Sequence of chain 1.A:
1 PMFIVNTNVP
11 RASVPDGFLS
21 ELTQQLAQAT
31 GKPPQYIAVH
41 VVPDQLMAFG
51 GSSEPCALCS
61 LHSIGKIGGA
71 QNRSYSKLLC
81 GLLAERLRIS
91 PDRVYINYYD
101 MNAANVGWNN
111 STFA

Binding-site contacts:
Ligand atom C7 contacts residue PRO1 of chain 1.A at 3.7 Å (hydrophobic).
Ligand atom F2 contacts residue HIS62 of chain 1.A at 3.6 Å.
Ligand atom F2 contacts residue ILE64 of chain 1.A at 3.3 Å.
Ligand atom C10 contacts residue 1Q21 of chain 1.D at 0.8 Å.
Ligand atom C11 contacts residue 1Q21 of chain 1.D at 0.9 Å.
Ligand atom N8 contacts residue LYS32 of chain 1.A at 3.4 Å (salt-bridge).
Ligand atom C14 contacts residue 1Q21 of chain 1.D at 1.4 Å.
Ligand atom C13 contacts residue TYR36 of chain 1.A at 3.2 Å (hydrophobic).
Ligand atom F2 contacts residue SER63 of chain 1.A at 3.1 Å.
Ligand atom C11 contacts residue PHE113 of chain 1.A at 3.3 Å (hydrophobic).
Ligand atom C5 contacts residue 1Q21 of chain 1.D at 0.8 Å.
Ligand atom C3 contacts residue 1Q21 of chain 1.D at 0.9 Å.
Ligand atom O9 contacts residue LYS32 of chain 1.A at 3.0 Å (salt-bridge).
Ligand atom C2 contacts residue 1Q21 of chain 1.D at 0.5 Å.
Ligand atom O13 contacts residue LYS32 of chain 1.A at 3.6 Å (salt-bridge).
Ligand atom C14 contacts residue TYR36 of chain 1.A at 3.6 Å (hydrophobic).
Ligand atom O9 contacts residue 1Q21 of chain 1.D at 1.1 Å.
Ligand atom F2 contacts residue VAL106 of chain 1.A at 3.8 Å.
Ligand atom C4 contacts residue 1Q21 of chain 1.D at 0.8 Å.
Ligand atom N8 contacts residue 1Q21 of chain 1.D at 1.1 Å (h-bond).
Ligand atom F2 contacts residue 1Q21 of chain 1.D at 1.1 Å.
Ligand atom O1 contacts residue ASN97 of chain 1.B at 2.8 Å (h-bond).
Ligand atom C6 contacts residue TYR95 of chain 1.B at 3.6 Å (hydrophobic).
Ligand atom O13 contacts residue TYR36 of chain 1.A at 3.5 Å.
Ligand atom C7 contacts residue 1Q21 of chain 1.D at 0.8 Å.
Ligand atom N8 contacts residue PRO1 of chain 1.A at 3.7 Å.
Ligand atom C1 contacts residue VAL106 of chain 1.A at 3.3 Å (hydrophobic).
Ligand atom O1 contacts residue VAL106 of chain 1.A at 3.6 Å.
Ligand atom C11 contacts residue TYR95 of chain 1.B at 3.7 Å (hydrophobic).
Ligand atom C12 contacts residue 1Q21 of chain 1.D at 0.7 Å.
Ligand atom C1 contacts residue 1Q21 of chain 1.D at 0.9 Å.
Ligand atom C13 contacts residue 1Q21 of chain 1.D at 0.8 Å.
Ligand atom C6 contacts residue 1Q21 of chain 1.D at 0.8 Å.
Ligand atom C5 contacts residue TYR95 of chain 1.B at 3.2 Å (hydrophobic).
Ligand atom O1 contacts residue 1Q21 of chain 1.D at 0.8 Å.
Ligand atom C3 contacts residue ILE64 of chain 1.A at 3.4 Å (hydrophobic).
Ligand atom O13 contacts residue 1Q21 of chain 1.D at 0.5 Å.
Ligand atom C6 contacts residue VAL106 of chain 1.A at 3.2 Å (hydrophobic).
Ligand atom C4 contacts residue PRO1 of chain 1.A at 3.6 Å (hydrophobic).
Ligand atom C12 contacts residue TYR36 of chain 1.A at 3.3 Å (hydrophobic).

Sequence of chain 1.B:
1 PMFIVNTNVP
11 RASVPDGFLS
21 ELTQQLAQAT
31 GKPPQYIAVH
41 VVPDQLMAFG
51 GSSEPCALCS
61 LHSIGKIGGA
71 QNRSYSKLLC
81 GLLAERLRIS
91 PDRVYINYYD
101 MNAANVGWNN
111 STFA

This small molecule binds to this protein.
Small molecule (SMILES): CC(=O)C[C@@H]1CC(c2ccc(O)c(F)c2)=NO1